Sequence of chain 1.C:
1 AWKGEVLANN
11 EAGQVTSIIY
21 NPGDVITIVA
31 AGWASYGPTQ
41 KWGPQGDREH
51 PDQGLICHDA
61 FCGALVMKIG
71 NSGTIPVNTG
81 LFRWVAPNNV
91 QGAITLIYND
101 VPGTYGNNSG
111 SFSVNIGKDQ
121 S

The small molecule below binds the protein below.
Small molecule (SMILES): OC[C@H]1O[C@@H](Sc2ccc3ccccc3c2)[C@H](O)[C@@H](O)[C@H]1O

Binding-site contacts:
Ligand atom C2 contacts residue ASN107 of chain 1.C at 3.7 Å.
Ligand atom O4 contacts residue CA1 of chain 1.I at 2.6 Å.
Ligand atom C6 contacts residue HIS50 of chain 1.C at 3.6 Å.
Ligand atom S1 contacts residue TYR36 of chain 1.C at 3.8 Å.
Ligand atom C4 contacts residue CA1 of chain 1.I at 3.5 Å.
Ligand atom C7 contacts residue HIS50 of chain 1.C at 3.5 Å.
Ligand atom C3 contacts residue THR104 of chain 1.C at 3.9 Å.
Ligand atom C11 contacts residue GLN53 of chain 1.C at 3.3 Å.
Ligand atom C6 contacts residue ASP100 of chain 1.C at 3.5 Å.
Ligand atom C10 contacts residue GLN53 of chain 1.C at 3.3 Å.
Ligand atom C5 contacts residue GLN53 of chain 1.C at 4.0 Å.
Ligand atom O2 contacts residue ASN107 of chain 1.C at 2.9 Å (h-bond).
Ligand atom O3 contacts residue TYR36 of chain 1.C at 3.4 Å (h-bond).
Ligand atom O3 contacts residue CA1 of chain 1.I at 2.5 Å.
Ligand atom C2 contacts residue CA1 of chain 1.I at 3.9 Å.
Ligand atom O4 contacts residue TYR36 of chain 1.C at 2.9 Å (h-bond).
Ligand atom C14 contacts residue HIS50 of chain 1.C at 3.4 Å.
Ligand atom O5 contacts residue HIS50 of chain 1.C at 3.5 Å (h-bond).
Ligand atom C6 contacts residue GLN53 of chain 1.C at 3.8 Å.
Ligand atom O6 contacts residue GLN53 of chain 1.C at 3.2 Å (h-bond).
Ligand atom O3 contacts residue THR104 of chain 1.C at 3.2 Å (h-bond).
Ligand atom C4 contacts residue THR104 of chain 1.C at 3.4 Å.
Ligand atom C90 contacts residue HIS50 of chain 1.C at 3.6 Å.
Ligand atom C9 contacts residue HIS50 of chain 1.C at 3.3 Å.
Ligand atom C3 contacts residue TYR36 of chain 1.C at 3.9 Å (hydrophobic).
Ligand atom C80 contacts residue HIS50 of chain 1.C at 3.6 Å.
Ligand atom O5 contacts residue TYR36 of chain 1.C at 3.9 Å.
Ligand atom O2 contacts residue TYR36 of chain 1.C at 3.6 Å.
Ligand atom C8 contacts residue HIS50 of chain 1.C at 3.3 Å.
Ligand atom C4 contacts residue ASP100 of chain 1.C at 3.6 Å.
Ligand atom C2 contacts residue TYR36 of chain 1.C at 3.3 Å (hydrophobic).
Ligand atom O4 contacts residue THR104 of chain 1.C at 3.7 Å.
Ligand atom O4 contacts residue ASP100 of chain 1.C at 2.9 Å (salt-bridge).
Ligand atom O3 contacts residue ASN107 of chain 1.C at 3.0 Å (h-bond).
Ligand atom O2 contacts residue GLY37 of chain 1.C at 3.9 Å.
Ligand atom C10 contacts residue HIS50 of chain 1.C at 3.9 Å.
Ligand atom O6 contacts residue HIS50 of chain 1.C at 2.3 Å (h-bond).
Ligand atom C3 contacts residue ASN107 of chain 1.C at 3.9 Å.
Ligand atom C6 contacts residue VAL101 of chain 1.C at 3.6 Å (hydrophobic).
Ligand atom C3 contacts residue CA1 of chain 1.I at 3.5 Å.